Sequence of chain 1.D:
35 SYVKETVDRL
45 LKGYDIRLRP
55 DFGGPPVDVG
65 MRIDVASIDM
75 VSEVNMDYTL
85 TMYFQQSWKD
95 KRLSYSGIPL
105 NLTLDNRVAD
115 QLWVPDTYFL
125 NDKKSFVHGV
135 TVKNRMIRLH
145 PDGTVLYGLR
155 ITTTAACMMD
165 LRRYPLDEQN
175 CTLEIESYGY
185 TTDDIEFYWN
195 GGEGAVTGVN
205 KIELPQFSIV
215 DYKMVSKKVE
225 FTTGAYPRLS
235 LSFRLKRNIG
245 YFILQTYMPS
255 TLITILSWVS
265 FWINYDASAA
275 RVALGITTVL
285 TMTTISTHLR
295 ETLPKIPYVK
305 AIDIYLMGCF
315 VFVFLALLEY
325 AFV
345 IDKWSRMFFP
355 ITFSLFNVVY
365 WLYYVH

Binding-site contacts:
Ligand atom C2 contacts residue ASN105 of chain 1.D at 2.5 Å.
Ligand atom O5 contacts residue ASN105 of chain 1.D at 2.4 Å (h-bond).
Ligand atom O7 contacts residue ASN105 of chain 1.D at 4.5 Å.
Ligand atom N2 contacts residue ASN105 of chain 1.D at 2.9 Å (h-bond).
Ligand atom C4 contacts residue ASN105 of chain 1.D at 4.3 Å.
Ligand atom O5 contacts residue HIS144 of chain 1.D at 3.2 Å (h-bond).
Ligand atom C3 contacts residue ASN105 of chain 1.D at 3.8 Å.
Ligand atom C5 contacts residue ASN105 of chain 1.D at 3.7 Å.
Ligand atom C6 contacts residue HIS144 of chain 1.D at 3.6 Å.
Ligand atom C7 contacts residue ASN105 of chain 1.D at 3.9 Å.
Ligand atom C1 contacts residue ASN105 of chain 1.D at 1.4 Å.
Ligand atom C1 contacts residue HIS144 of chain 1.D at 3.8 Å.
Ligand atom C5 contacts residue HIS144 of chain 1.D at 3.7 Å.
Ligand atom C8 contacts residue PRO103 of chain 1.D at 4.3 Å (hydrophobic).
Ligand atom C8 contacts residue LEU104 of chain 1.D at 4.4 Å (hydrophobic).

A small-molecule ligand and the protein it binds are described below.
Small molecule (SMILES): CC(=O)N[C@H]1[C@H](O[C@H]2[C@H](O)[C@@H](NC(C)=O)CO[C@@H]2CO)O[C@H](CO)[C@@H](O)[C@@H]1O